Sequence of chain 1.B:
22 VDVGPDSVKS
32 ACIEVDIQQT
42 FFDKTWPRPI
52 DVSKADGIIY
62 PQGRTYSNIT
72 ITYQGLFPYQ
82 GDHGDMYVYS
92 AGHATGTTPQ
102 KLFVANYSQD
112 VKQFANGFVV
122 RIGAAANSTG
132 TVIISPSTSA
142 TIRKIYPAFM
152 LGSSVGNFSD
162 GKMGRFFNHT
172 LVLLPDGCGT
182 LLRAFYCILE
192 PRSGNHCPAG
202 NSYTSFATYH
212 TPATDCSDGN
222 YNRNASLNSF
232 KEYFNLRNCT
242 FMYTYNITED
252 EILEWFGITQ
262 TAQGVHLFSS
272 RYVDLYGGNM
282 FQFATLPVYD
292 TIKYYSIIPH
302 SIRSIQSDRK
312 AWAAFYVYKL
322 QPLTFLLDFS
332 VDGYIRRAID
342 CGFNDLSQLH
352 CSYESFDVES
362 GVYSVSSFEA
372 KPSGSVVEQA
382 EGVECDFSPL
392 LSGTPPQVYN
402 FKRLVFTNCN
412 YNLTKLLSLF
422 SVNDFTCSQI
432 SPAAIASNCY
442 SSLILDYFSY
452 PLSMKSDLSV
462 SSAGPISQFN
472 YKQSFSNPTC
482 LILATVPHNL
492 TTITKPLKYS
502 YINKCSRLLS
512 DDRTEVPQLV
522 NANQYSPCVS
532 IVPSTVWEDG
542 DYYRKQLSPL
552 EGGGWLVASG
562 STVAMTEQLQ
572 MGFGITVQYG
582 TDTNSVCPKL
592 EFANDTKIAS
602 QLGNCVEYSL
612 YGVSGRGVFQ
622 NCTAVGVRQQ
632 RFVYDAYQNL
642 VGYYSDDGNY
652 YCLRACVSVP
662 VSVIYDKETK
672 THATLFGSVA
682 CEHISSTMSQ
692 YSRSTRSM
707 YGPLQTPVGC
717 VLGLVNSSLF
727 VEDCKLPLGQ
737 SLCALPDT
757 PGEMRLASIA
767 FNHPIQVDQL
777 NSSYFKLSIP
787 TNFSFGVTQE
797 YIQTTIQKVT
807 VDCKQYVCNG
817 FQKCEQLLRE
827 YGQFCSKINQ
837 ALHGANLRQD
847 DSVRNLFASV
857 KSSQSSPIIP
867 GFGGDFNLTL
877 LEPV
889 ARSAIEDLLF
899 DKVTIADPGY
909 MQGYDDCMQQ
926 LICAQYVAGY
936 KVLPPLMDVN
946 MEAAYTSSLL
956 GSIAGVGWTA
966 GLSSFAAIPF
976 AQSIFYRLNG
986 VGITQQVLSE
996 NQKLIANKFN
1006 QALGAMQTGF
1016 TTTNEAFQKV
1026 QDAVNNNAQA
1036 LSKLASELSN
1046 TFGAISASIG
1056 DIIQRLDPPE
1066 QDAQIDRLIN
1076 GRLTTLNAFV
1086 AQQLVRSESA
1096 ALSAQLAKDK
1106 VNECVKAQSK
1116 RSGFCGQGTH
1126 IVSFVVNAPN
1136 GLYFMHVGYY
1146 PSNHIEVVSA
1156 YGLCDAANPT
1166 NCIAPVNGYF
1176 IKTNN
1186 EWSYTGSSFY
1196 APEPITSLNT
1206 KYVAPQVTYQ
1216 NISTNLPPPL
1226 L

A small-molecule ligand and the protein it binds are described below.
Small molecule (SMILES): CC(=O)N[C@@H]1[C@@H](O)[C@H](O)[C@@H](CO)O[C@H]1O

Binding-site contacts:
Ligand atom C7 contacts residue ASN788 of chain 1.B at 3.3 Å.
Ligand atom C1 contacts residue ASN788 of chain 1.B at 1.4 Å.
Ligand atom C5 contacts residue ASN788 of chain 1.B at 3.7 Å.
Ligand atom C3 contacts residue ASN788 of chain 1.B at 3.8 Å.
Ligand atom C7 contacts residue ASN1148 of chain 1.B at 3.7 Å.
Ligand atom O5 contacts residue LYS1003 of chain 1.B at 4.3 Å.
Ligand atom C8 contacts residue ASN788 of chain 1.B at 4.3 Å.
Ligand atom C4 contacts residue ASN788 of chain 1.B at 4.2 Å.
Ligand atom O7 contacts residue ASN788 of chain 1.B at 3.4 Å (h-bond).
Ligand atom O7 contacts residue ASN1148 of chain 1.B at 2.9 Å (h-bond).
Ligand atom C6 contacts residue LYS1003 of chain 1.B at 4.0 Å.
Ligand atom C2 contacts residue ASN788 of chain 1.B at 2.4 Å.
Ligand atom O5 contacts residue ASN788 of chain 1.B at 2.4 Å (h-bond).
Ligand atom C5 contacts residue LYS1003 of chain 1.B at 3.8 Å.
Ligand atom N2 contacts residue ASN1148 of chain 1.B at 4.5 Å.
Ligand atom N2 contacts residue ASN788 of chain 1.B at 2.8 Å (h-bond).